Sequence of chain 1.A:
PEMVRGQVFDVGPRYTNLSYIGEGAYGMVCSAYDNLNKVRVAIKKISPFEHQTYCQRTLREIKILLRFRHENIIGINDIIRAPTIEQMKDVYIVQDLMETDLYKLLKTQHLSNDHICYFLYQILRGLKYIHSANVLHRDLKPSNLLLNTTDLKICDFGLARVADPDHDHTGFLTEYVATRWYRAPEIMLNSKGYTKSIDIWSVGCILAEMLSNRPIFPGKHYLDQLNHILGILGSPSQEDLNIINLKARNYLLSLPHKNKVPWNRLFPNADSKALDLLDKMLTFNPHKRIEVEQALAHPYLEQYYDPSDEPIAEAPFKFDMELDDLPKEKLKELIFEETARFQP

A small-molecule ligand and the protein it binds are described below.
Small molecule (SMILES): Nc1nnnn1NCc1cccc(OCc2ccccc2)c1

Binding-site contacts:
Ligand atom CAP contacts residue LYS44 of chain 1.A at 3.5 Å.
Ligand atom CAV contacts residue GLU61 of chain 1.A at 3.8 Å.
Ligand atom NAG contacts residue ASP96 of chain 1.A at 3.0 Å (salt-bridge).
Ligand atom CAS contacts residue GLU61 of chain 1.A at 3.8 Å.
Ligand atom CAR contacts residue GLU61 of chain 1.A at 3.9 Å.
Ligand atom CAB contacts residue ASP96 of chain 1.A at 3.7 Å.
Ligand atom NAG contacts residue LEU146 of chain 1.A at 3.9 Å.
Ligand atom CAK contacts residue LYS44 of chain 1.A at 3.9 Å.
Ligand atom CAR contacts residue ILE93 of chain 1.A at 3.9 Å (hydrophobic).
Ligand atom CAJ contacts residue LYS44 of chain 1.A at 3.6 Å.
Ligand atom NAG contacts residue GLN95 of chain 1.A at 3.1 Å (h-bond).
Ligand atom NAF contacts residue GLN95 of chain 1.A at 3.9 Å.
Ligand atom CAL contacts residue GLN95 of chain 1.A at 3.5 Å.
Ligand atom CAK contacts residue GLN95 of chain 1.A at 3.4 Å.
Ligand atom CAQ contacts residue GLN95 of chain 1.A at 3.7 Å.
Ligand atom OAH contacts residue LYS44 of chain 1.A at 3.9 Å.
Ligand atom CAO contacts residue ALA42 of chain 1.A at 3.7 Å (hydrophobic).
Ligand atom CAO contacts residue ILE43 of chain 1.A at 4.0 Å (hydrophobic).
Ligand atom CAO contacts residue GLN95 of chain 1.A at 3.8 Å.
Ligand atom NAE contacts residue MET98 of chain 1.A at 3.5 Å (h-bond).
Ligand atom NAD contacts residue LEU97 of chain 1.A at 4.0 Å.
Ligand atom OAH contacts residue ILE93 of chain 1.A at 3.7 Å.
Ligand atom NAD contacts residue MET98 of chain 1.A at 3.2 Å (h-bond).
Ligand atom CAU contacts residue GLU61 of chain 1.A at 3.6 Å.
Ligand atom CAP contacts residue GLN95 of chain 1.A at 3.6 Å.
Ligand atom NAD contacts residue ASP96 of chain 1.A at 3.6 Å (salt-bridge).
Ligand atom CAN contacts residue GLU61 of chain 1.A at 4.0 Å.
Ligand atom CAB contacts residue ALA42 of chain 1.A at 3.8 Å (hydrophobic).
Ligand atom CAP contacts residue ILE93 of chain 1.A at 3.3 Å (hydrophobic).
Ligand atom CAT contacts residue GLU61 of chain 1.A at 3.7 Å.
Ligand atom CAV contacts residue ILE62 of chain 1.A at 4.0 Å (hydrophobic).
Ligand atom CAO contacts residue LYS44 of chain 1.A at 3.6 Å.
Ligand atom NAE contacts residue ALA42 of chain 1.A at 4.0 Å.
Ligand atom CAQ contacts residue ALA42 of chain 1.A at 3.7 Å (hydrophobic).
Ligand atom CAJ contacts residue GLN95 of chain 1.A at 3.4 Å.
Ligand atom CAO contacts residue ILE93 of chain 1.A at 3.7 Å (hydrophobic).
Ligand atom CAR contacts residue LEU65 of chain 1.A at 4.0 Å (hydrophobic).
Ligand atom OAH contacts residue GLN95 of chain 1.A at 3.8 Å.
Ligand atom CAM contacts residue GLN95 of chain 1.A at 4.1 Å.
Ligand atom NAD contacts residue ALA42 of chain 1.A at 3.5 Å.